Sequence of chain 1.D:
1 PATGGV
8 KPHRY

The small molecule below binds the protein below.
Small molecule (SMILES): O=C(O)CC[C@H](O)C(=O)O

Binding-site contacts:
Ligand atom C2 contacts residue NI1 of chain 1.I at 2.9 Å.
Ligand atom C1 contacts residue SER310 of chain 1.B at 3.8 Å.
Ligand atom O4 contacts residue PHE207 of chain 1.B at 3.8 Å.
Ligand atom C1 contacts residue TRP230 of chain 1.B at 3.8 Å (hydrophobic).
Ligand atom C1 contacts residue SER218 of chain 1.B at 3.7 Å.
Ligand atom O3 contacts residue PHE207 of chain 1.B at 3.6 Å.
Ligand atom O2 contacts residue HIS298 of chain 1.B at 3.8 Å.
Ligand atom O3 contacts residue TRP230 of chain 1.B at 4.2 Å.
Ligand atom O3 contacts residue NI1 of chain 1.I at 2.5 Å (h-bond).
Ligand atom O2 contacts residue SER310 of chain 1.B at 4.0 Å.
Ligand atom O1 contacts residue TRP230 of chain 1.B at 3.2 Å.
Ligand atom O2 contacts residue NI1 of chain 1.I at 2.4 Å (h-bond).
Ligand atom C1 contacts residue M3L7 of chain 1.D at 3.9 Å.
Ligand atom O5 contacts residue TYR154 of chain 1.B at 2.6 Å (h-bond).
Ligand atom O2 contacts residue M3L7 of chain 1.D at 4.0 Å.
Ligand atom O2 contacts residue SER218 of chain 1.B at 2.7 Å (h-bond).
Ligand atom C2 contacts residue M3L7 of chain 1.D at 3.6 Å.
Ligand atom O4 contacts residue ASN220 of chain 1.B at 3.9 Å.
Ligand atom C5 contacts residue PHE207 of chain 1.B at 3.9 Å (hydrophobic).
Ligand atom O3 contacts residue HIS298 of chain 1.B at 3.6 Å.
Ligand atom O1 contacts residue NI1 of chain 1.I at 4.2 Å.
Ligand atom C5 contacts residue TYR154 of chain 1.B at 3.3 Å (hydrophobic).
Ligand atom C1 contacts residue ASN220 of chain 1.B at 4.0 Å.
Ligand atom O5 contacts residue PHE207 of chain 1.B at 4.3 Å.
Ligand atom C3 contacts residue ASN220 of chain 1.B at 3.5 Å.
Ligand atom C5 contacts residue LYS228 of chain 1.B at 4.1 Å.
Ligand atom O3 contacts residue HIS210 of chain 1.B at 3.5 Å.
Ligand atom C5 contacts residue TYR199 of chain 1.B at 3.8 Å (hydrophobic).
Ligand atom O5 contacts residue TYR199 of chain 1.B at 3.0 Å.
Ligand atom C4 contacts residue TYR199 of chain 1.B at 4.2 Å (hydrophobic).
Ligand atom O1 contacts residue SER310 of chain 1.B at 3.6 Å (h-bond).
Ligand atom O2 contacts residue THR292 of chain 1.B at 4.3 Å.
Ligand atom O2 contacts residue GLU212 of chain 1.B at 3.5 Å (salt-bridge).
Ligand atom O1 contacts residue ASN220 of chain 1.B at 2.9 Å (h-bond).
Ligand atom O1 contacts residue SER218 of chain 1.B at 3.9 Å.
Ligand atom C4 contacts residue PHE207 of chain 1.B at 3.9 Å (hydrophobic).
Ligand atom O4 contacts residue TYR154 of chain 1.B at 3.3 Å (h-bond).
Ligand atom C1 contacts residue NI1 of chain 1.I at 3.0 Å.
Ligand atom C3 contacts residue M3L7 of chain 1.D at 4.3 Å.
Ligand atom O4 contacts residue LYS228 of chain 1.B at 3.0 Å (salt-bridge).

Sequence of chain 1.B:
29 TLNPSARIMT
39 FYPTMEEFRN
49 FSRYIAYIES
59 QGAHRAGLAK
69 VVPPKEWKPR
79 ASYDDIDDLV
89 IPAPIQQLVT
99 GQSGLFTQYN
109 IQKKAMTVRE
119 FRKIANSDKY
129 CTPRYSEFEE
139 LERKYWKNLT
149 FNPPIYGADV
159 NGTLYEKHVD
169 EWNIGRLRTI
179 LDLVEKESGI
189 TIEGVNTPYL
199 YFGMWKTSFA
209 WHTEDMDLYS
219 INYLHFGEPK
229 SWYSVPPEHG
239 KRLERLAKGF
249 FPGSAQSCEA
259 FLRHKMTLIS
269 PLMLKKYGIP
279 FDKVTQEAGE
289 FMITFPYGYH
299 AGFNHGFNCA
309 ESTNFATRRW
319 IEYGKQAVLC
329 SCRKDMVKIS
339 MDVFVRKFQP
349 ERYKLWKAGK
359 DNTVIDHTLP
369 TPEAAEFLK